This protein binds this small molecule.
Small molecule (SMILES): CC(=O)N[C@H]1[C@H]([C@H](O)[C@H](O)CO)O[C@@](O[C@H]2[C@@H](O)[C@@H](CO)O[C@@H](O[C@H]3[C@H](O)[C@@H](O)[C@H](O)O[C@@H]3CO)[C@@H]2O)(C(=O)O)C[C@@H]1O

Binding-site contacts:
Ligand atom O3 contacts residue ARG77 of chain 13.B at 4.1 Å.
Ligand atom O4 contacts residue ILE79 of chain 13.B at 3.8 Å.
Ligand atom C3 contacts residue ARG77 of chain 13.B at 4.0 Å.
Ligand atom N5 contacts residue TYR72 of chain 13.B at 2.8 Å (h-bond).
Ligand atom C3 contacts residue HIS298 of chain 13.B at 3.5 Å.
Ligand atom C4 contacts residue GLY78 of chain 13.B at 3.3 Å.
Ligand atom O4 contacts residue ASN80 of chain 13.B at 4.3 Å.
Ligand atom C4 contacts residue HIS298 of chain 13.B at 3.5 Å.
Ligand atom O4 contacts residue GLY78 of chain 13.B at 3.1 Å.
Ligand atom O1A contacts residue GLY78 of chain 13.B at 3.9 Å.
Ligand atom O1B contacts residue TYR72 of chain 13.B at 3.8 Å.
Ligand atom C6 contacts residue ASN93 of chain 13.B at 3.2 Å.
Ligand atom C2 contacts residue GLY78 of chain 13.B at 3.9 Å.
Ligand atom C1 contacts residue ARG77 of chain 13.B at 3.3 Å.
Ligand atom C3 contacts residue VAL296 of chain 13.B at 3.5 Å (hydrophobic).
Ligand atom C3 contacts residue GLY78 of chain 13.B at 3.8 Å.
Ligand atom O4 contacts residue THR291 of chain 13.B at 3.3 Å.
Ligand atom C5 contacts residue ASN93 of chain 13.B at 4.0 Å.
Ligand atom C11 contacts residue ASP85 of chain 13.C at 3.7 Å.
Ligand atom C1 contacts residue GLY78 of chain 13.B at 4.1 Å.
Ligand atom O1A contacts residue ARG77 of chain 13.B at 3.2 Å (salt-bridge).
Ligand atom C11 contacts residue TYR72 of chain 13.B at 3.5 Å (hydrophobic).
Ligand atom C4 contacts residue ARG77 of chain 13.B at 3.8 Å.
Ligand atom C5 contacts residue TYR72 of chain 13.B at 3.7 Å (hydrophobic).
Ligand atom C9 contacts residue ARG77 of chain 13.B at 3.5 Å.
Ligand atom O3 contacts residue ASN80 of chain 13.B at 3.9 Å.
Ligand atom O3 contacts residue GLY78 of chain 13.B at 3.0 Å.
Ligand atom C2 contacts residue VAL296 of chain 13.B at 4.3 Å (hydrophobic).
Ligand atom O1A contacts residue TYR72 of chain 13.B at 3.0 Å.
Ligand atom O1B contacts residue ARG77 of chain 13.B at 2.7 Å (salt-bridge).
Ligand atom O4 contacts residue VAL296 of chain 13.B at 4.2 Å.
Ligand atom C4 contacts residue TYR72 of chain 13.B at 3.9 Å (hydrophobic).
Ligand atom C10 contacts residue TYR72 of chain 13.B at 3.6 Å (hydrophobic).
Ligand atom C5 contacts residue ARG77 of chain 13.B at 4.2 Å.
Ligand atom O3 contacts residue VAL296 of chain 13.B at 3.9 Å.
Ligand atom O4 contacts residue HIS298 of chain 13.B at 3.1 Å (h-bond).
Ligand atom C3 contacts residue GLY78 of chain 13.B at 3.8 Å.
Ligand atom O6 contacts residue ASN93 of chain 13.B at 3.5 Å (h-bond).
Ligand atom C1 contacts residue TYR72 of chain 13.B at 3.7 Å (hydrophobic).
Ligand atom C6 contacts residue TYR72 of chain 13.B at 3.9 Å (hydrophobic).

Sequence of chain 13.B:
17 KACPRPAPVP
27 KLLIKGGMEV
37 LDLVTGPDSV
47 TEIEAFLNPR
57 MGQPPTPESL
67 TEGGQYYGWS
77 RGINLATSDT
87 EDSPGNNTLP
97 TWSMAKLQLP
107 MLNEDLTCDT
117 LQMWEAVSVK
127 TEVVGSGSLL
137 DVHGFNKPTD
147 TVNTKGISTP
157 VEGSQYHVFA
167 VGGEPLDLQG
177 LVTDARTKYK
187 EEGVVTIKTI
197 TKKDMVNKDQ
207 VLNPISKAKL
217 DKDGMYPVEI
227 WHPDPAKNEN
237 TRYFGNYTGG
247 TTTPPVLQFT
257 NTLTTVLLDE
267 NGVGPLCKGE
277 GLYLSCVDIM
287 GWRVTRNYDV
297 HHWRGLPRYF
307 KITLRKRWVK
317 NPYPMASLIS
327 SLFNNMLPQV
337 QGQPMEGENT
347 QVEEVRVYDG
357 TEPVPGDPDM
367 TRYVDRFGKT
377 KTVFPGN

Sequence of chain 13.C:
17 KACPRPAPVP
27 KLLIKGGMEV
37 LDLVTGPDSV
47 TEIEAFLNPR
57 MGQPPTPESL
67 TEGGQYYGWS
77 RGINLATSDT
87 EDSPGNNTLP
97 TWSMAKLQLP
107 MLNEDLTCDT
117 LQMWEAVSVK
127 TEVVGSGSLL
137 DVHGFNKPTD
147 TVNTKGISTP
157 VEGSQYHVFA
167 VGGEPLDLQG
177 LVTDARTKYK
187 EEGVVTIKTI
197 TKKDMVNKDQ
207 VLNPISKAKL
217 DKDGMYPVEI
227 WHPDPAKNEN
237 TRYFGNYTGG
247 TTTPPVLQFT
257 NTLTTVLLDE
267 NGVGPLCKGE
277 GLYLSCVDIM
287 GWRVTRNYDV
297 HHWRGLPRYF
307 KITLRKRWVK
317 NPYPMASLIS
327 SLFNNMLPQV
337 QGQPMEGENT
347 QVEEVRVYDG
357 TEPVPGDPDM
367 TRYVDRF